A protein and the small-molecule ligand that binds it are described below.
Small molecule (SMILES): OCCCO

Sequence of chain 1.B:
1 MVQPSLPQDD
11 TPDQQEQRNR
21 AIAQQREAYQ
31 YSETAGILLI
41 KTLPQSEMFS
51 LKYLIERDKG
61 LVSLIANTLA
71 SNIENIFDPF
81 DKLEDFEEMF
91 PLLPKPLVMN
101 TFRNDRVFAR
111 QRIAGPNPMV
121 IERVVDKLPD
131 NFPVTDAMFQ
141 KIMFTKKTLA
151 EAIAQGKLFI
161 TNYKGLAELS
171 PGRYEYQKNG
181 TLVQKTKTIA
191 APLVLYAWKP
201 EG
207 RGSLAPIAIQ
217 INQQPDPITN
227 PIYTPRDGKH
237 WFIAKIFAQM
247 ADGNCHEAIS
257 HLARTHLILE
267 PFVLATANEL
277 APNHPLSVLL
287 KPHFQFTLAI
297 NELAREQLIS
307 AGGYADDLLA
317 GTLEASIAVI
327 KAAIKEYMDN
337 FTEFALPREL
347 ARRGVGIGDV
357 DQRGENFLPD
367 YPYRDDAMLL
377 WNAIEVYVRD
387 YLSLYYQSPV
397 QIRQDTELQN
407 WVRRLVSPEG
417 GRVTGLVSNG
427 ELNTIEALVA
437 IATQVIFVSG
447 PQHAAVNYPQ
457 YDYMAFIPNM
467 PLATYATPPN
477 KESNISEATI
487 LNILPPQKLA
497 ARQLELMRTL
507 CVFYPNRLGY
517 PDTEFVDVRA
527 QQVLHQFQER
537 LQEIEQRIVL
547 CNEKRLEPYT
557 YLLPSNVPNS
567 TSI

Binding-site contacts:
Ligand atom C1 contacts residue GLY36 of chain 1.B at 4.2 Å.
Ligand atom O3 contacts residue GLY417 of chain 1.B at 2.6 Å (h-bond).
Ligand atom C3 contacts residue LEU38 of chain 1.B at 4.1 Å (hydrophobic).
Ligand atom C1 contacts residue LEU38 of chain 1.B at 3.9 Å (hydrophobic).
Ligand atom C2 contacts residue GLY417 of chain 1.B at 4.3 Å.
Ligand atom C3 contacts residue GLY417 of chain 1.B at 3.3 Å.
Ligand atom C1 contacts residue ARG418 of chain 1.B at 3.7 Å.
Ligand atom O1 contacts residue PRO414 of chain 1.B at 3.4 Å (h-bond).
Ligand atom O3 contacts residue MET334 of chain 1.B at 3.8 Å.
Ligand atom O1 contacts residue ARG418 of chain 1.B at 2.8 Å (salt-bridge).
Ligand atom C2 contacts residue GLY36 of chain 1.B at 4.4 Å.
Ligand atom C3 contacts residue ILE330 of chain 1.B at 4.4 Å (hydrophobic).
Ligand atom O1 contacts residue GLY417 of chain 1.B at 4.2 Å.
Ligand atom C2 contacts residue ARG418 of chain 1.B at 4.0 Å.
Ligand atom C2 contacts residue LEU38 of chain 1.B at 4.4 Å (hydrophobic).
Ligand atom O3 contacts residue ILE330 of chain 1.B at 3.6 Å.